A protein and the small-molecule ligand that binds it are described below.
Small molecule (SMILES): C[C@@H]1CCO[C@H]2Cn3cc(C(=O)NCc4ccc(F)cc4F)c(=O)c(O)c3C(=O)N12

Sequence of chain 1.G:
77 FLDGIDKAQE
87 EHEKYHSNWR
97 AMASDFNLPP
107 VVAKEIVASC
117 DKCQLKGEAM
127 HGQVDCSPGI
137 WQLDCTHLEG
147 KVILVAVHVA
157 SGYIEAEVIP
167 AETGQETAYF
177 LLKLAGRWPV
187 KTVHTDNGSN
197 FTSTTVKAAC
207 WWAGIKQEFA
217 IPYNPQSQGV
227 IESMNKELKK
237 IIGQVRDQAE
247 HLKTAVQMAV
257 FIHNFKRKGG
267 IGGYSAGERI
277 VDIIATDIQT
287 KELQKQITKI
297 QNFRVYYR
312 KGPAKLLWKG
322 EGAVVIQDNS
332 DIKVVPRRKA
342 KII

Binding-site contacts:
Ligand atom CAW contacts residue GLU228 of chain 1.G at 3.8 Å.
Ligand atom CAU contacts residue GLU228 of chain 1.G at 4.1 Å.
Ligand atom CAZ contacts residue GLU228 of chain 1.G at 3.6 Å.
Ligand atom CAU contacts residue PRO221 of chain 1.G at 3.5 Å (hydrophobic).
Ligand atom CAJ contacts residue GLU228 of chain 1.G at 4.0 Å.
Ligand atom CAV contacts residue PRO221 of chain 1.G at 3.9 Å (hydrophobic).
Ligand atom CAM contacts residue ASN193 of chain 1.G at 3.6 Å.
Ligand atom OAB contacts residue PRO221 of chain 1.G at 3.8 Å.
Ligand atom CAS contacts residue MG1 of chain 1.Q at 3.1 Å.
Ligand atom FAF contacts residue GLN222 of chain 1.G at 3.1 Å.
Ligand atom OAE contacts residue ASP140 of chain 1.G at 3.1 Å (salt-bridge).
Ligand atom CBB contacts residue TYR219 of chain 1.G at 3.8 Å (hydrophobic).
Ligand atom CAZ contacts residue MG1 of chain 1.R at 2.9 Å.
Ligand atom FAF contacts residue PRO221 of chain 1.G at 4.1 Å.
Ligand atom CAW contacts residue MG1 of chain 1.Q at 3.2 Å.
Ligand atom FAG contacts residue PRO221 of chain 1.G at 4.0 Å.
Ligand atom CBA contacts residue GLY194 of chain 1.G at 3.8 Å.
Ligand atom FAG contacts residue GLU228 of chain 1.G at 3.1 Å.
Ligand atom OAE contacts residue MG1 of chain 1.R at 2.2 Å.
Ligand atom CAJ contacts residue PRO221 of chain 1.G at 3.5 Å (hydrophobic).
Ligand atom CAO contacts residue TYR219 of chain 1.G at 4.0 Å (hydrophobic).
Ligand atom OAE contacts residue GLU228 of chain 1.G at 3.3 Å (salt-bridge).
Ligand atom CAY contacts residue ASP192 of chain 1.G at 4.0 Å.
Ligand atom OAE contacts residue ASP192 of chain 1.G at 3.1 Å (salt-bridge).
Ligand atom CAT contacts residue PRO221 of chain 1.G at 3.8 Å (hydrophobic).
Ligand atom CAT contacts residue GLN222 of chain 1.G at 3.9 Å.
Ligand atom CAY contacts residue MG1 of chain 1.Q at 3.6 Å.
Ligand atom CAR contacts residue PRO221 of chain 1.G at 3.8 Å (hydrophobic).
Ligand atom CAW contacts residue ASP192 of chain 1.G at 3.8 Å.
Ligand atom OAQ contacts residue TYR219 of chain 1.G at 3.1 Å.
Ligand atom OAD contacts residue MG1 of chain 1.R at 2.1 Å.
Ligand atom CAL contacts residue TYR219 of chain 1.G at 3.8 Å (hydrophobic).
Ligand atom OAC contacts residue MG1 of chain 1.Q at 2.1 Å.
Ligand atom CAH contacts residue GLN222 of chain 1.G at 3.6 Å.
Ligand atom CAS contacts residue ASP192 of chain 1.G at 3.5 Å.
Ligand atom OAD contacts residue GLU228 of chain 1.G at 2.9 Å (salt-bridge).
Ligand atom OAE contacts residue MG1 of chain 1.Q at 2.1 Å.
Ligand atom CAW contacts residue MG1 of chain 1.R at 2.9 Å.
Ligand atom OAC contacts residue ASP192 of chain 1.G at 3.0 Å (salt-bridge).
Ligand atom CAM contacts residue GLY194 of chain 1.G at 3.4 Å.